Sequence of chain 1.O:
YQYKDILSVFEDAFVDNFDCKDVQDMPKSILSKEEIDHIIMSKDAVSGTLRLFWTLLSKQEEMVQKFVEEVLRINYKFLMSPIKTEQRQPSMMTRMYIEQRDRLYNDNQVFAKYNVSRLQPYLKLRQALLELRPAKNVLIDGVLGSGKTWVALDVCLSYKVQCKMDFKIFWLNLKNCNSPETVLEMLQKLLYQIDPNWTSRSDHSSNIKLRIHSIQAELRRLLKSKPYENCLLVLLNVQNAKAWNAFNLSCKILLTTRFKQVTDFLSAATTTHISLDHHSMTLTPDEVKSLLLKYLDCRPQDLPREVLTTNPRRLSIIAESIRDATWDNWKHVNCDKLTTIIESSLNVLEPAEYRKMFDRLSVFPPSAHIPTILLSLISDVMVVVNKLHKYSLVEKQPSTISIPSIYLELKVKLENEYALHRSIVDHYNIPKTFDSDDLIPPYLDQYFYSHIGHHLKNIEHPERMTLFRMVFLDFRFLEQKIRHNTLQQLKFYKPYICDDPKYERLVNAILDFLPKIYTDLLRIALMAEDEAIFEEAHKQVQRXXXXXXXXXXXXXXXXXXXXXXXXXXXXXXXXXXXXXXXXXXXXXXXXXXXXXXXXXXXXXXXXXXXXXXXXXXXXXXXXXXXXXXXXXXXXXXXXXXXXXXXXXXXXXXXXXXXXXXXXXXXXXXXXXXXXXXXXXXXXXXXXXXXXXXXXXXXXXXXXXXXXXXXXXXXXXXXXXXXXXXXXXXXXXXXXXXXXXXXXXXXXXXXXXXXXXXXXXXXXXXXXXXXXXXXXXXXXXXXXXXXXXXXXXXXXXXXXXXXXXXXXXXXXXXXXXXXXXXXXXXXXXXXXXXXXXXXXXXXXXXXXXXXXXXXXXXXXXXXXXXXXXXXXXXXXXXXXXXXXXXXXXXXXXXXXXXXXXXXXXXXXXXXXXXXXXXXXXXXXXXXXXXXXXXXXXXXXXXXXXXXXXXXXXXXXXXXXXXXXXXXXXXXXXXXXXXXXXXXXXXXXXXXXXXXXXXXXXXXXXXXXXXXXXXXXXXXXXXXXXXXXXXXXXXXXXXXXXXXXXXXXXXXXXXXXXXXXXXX

Binding-site contacts:
Ligand atom N7 contacts residue TYR123 of chain 1.O at 3.6 Å.
Ligand atom O5' contacts residue TRP159 of chain 1.O at 3.4 Å.
Ligand atom C8 contacts residue SER325 of chain 1.O at 2.5 Å.
Ligand atom O1B contacts residue LYS157 of chain 1.O at 2.1 Å.
Ligand atom O2A contacts residue ARG322 of chain 1.O at 3.4 Å (salt-bridge).
Ligand atom PB contacts residue LYS157 of chain 1.O at 3.3 Å.
Ligand atom O2B contacts residue THR158 of chain 1.O at 3.4 Å (h-bond).
Ligand atom C1' contacts residue PRO321 of chain 1.O at 3.5 Å (hydrophobic).
Ligand atom O1A contacts residue THR158 of chain 1.O at 3.1 Å (h-bond).
Ligand atom C6 contacts residue ASN124 of chain 1.O at 3.6 Å.
Ligand atom O5' contacts residue GLY156 of chain 1.O at 2.8 Å.
Ligand atom O1G contacts residue ASN246 of chain 1.O at 3.4 Å (h-bond).
Ligand atom PA contacts residue GLY156 of chain 1.O at 3.4 Å.
Ligand atom PG contacts residue ARG267 of chain 1.O at 3.7 Å.
Ligand atom N7 contacts residue TYR304 of chain 1.O at 2.8 Å (h-bond).
Ligand atom O5' contacts residue THR158 of chain 1.O at 3.5 Å (h-bond).
Ligand atom C1' contacts residue SER325 of chain 1.O at 3.0 Å.
Ligand atom O3G contacts residue ARG267 of chain 1.O at 2.7 Å.
Ligand atom O3B contacts residue GLY154 of chain 1.O at 3.0 Å (h-bond).
Ligand atom C5' contacts residue TRP159 of chain 1.O at 3.1 Å (hydrophobic).
Ligand atom O1B contacts residue GLY156 of chain 1.O at 3.4 Å (h-bond).
Ligand atom O3A contacts residue LYS157 of chain 1.O at 3.3 Å (salt-bridge).
Ligand atom N6 contacts residue ASN124 of chain 1.O at 2.8 Å (h-bond).
Ligand atom N7 contacts residue LEU300 of chain 1.O at 3.6 Å.
Ligand atom N6 contacts residue TYR123 of chain 1.O at 3.5 Å (h-bond).
Ligand atom O4' contacts residue PRO321 of chain 1.O at 3.6 Å.
Ligand atom C5 contacts residue TRP159 of chain 1.O at 3.6 Å (hydrophobic).
Ligand atom C4 contacts residue PRO321 of chain 1.O at 3.6 Å (hydrophobic).
Ligand atom N6 contacts residue VAL125 of chain 1.O at 2.3 Å (h-bond).
Ligand atom O3' contacts residue ARG322 of chain 1.O at 2.9 Å (salt-bridge).
Ligand atom C8 contacts residue TYR304 of chain 1.O at 2.6 Å (hydrophobic).
Ligand atom O2A contacts residue GLY154 of chain 1.O at 3.5 Å.
Ligand atom O1G contacts residue ARG267 of chain 1.O at 3.4 Å (salt-bridge).
Ligand atom C2' contacts residue SER325 of chain 1.O at 2.9 Å.
Ligand atom N7 contacts residue TRP159 of chain 1.O at 3.5 Å.
Ligand atom O3A contacts residue GLY156 of chain 1.O at 2.6 Å (h-bond).
Ligand atom O3B contacts residue LYS157 of chain 1.O at 3.5 Å (salt-bridge).
Ligand atom N7 contacts residue SER325 of chain 1.O at 3.6 Å (h-bond).
Ligand atom N9 contacts residue SER325 of chain 1.O at 3.0 Å (h-bond).
Ligand atom N3 contacts residue PRO321 of chain 1.O at 3.2 Å.

A protein and the small-molecule ligand that binds it are described below.
Small molecule (SMILES): Nc1ncnc2c1ncn2[C@H]1C[C@H](O)[C@@H](CO[P](=O)(O)O[P](=O)(O)OP(=O)(O)O)O1